Binding-site contacts:
Ligand atom O7 contacts residue ASN104 of chain 1.A at 3.2 Å (h-bond).
Ligand atom N2 contacts residue ASN104 of chain 1.A at 3.2 Å (h-bond).
Ligand atom C8 contacts residue ASN104 of chain 1.A at 3.2 Å.
Ligand atom O5 contacts residue ASN104 of chain 1.A at 4.0 Å.
Ligand atom C2 contacts residue ASN104 of chain 1.A at 3.9 Å.
Ligand atom C7 contacts residue ASN104 of chain 1.A at 2.9 Å.
Ligand atom C1 contacts residue ASN104 of chain 1.A at 3.2 Å.

This protein binds this small molecule.
Small molecule (SMILES): CC(=O)N[C@@H]1[C@@H](O)[C@H](O)[C@@H](CO)O[C@H]1O

Sequence of chain 1.A:
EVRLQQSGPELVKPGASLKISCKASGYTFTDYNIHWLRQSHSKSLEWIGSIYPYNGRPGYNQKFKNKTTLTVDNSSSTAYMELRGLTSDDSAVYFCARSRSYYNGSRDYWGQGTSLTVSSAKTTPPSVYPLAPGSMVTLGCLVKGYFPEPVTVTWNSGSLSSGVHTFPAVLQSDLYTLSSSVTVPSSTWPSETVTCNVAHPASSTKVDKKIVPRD